Sequence of chain 18.A:
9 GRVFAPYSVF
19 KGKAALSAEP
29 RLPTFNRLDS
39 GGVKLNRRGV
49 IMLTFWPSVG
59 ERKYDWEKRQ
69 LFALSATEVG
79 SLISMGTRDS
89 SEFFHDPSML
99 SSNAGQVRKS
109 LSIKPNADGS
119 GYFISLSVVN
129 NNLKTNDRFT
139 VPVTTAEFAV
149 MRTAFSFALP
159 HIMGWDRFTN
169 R

Binding-site contacts:
Ligand atom OP1 contacts residue HIS93 of chain 18.A at 2.6 Å (h-bond).
Ligand atom C6 contacts residue PHE18 of chain 7.A at 3.5 Å (hydrophobic).
Ligand atom O2 contacts residue ARG60 of chain 7.A at 3.4 Å.
Ligand atom C6 contacts residue TRP64 of chain 7.A at 3.4 Å (hydrophobic).
Ligand atom N3 contacts residue ARG45 of chain 18.A at 3.5 Å (salt-bridge).
Ligand atom C5 contacts residue PHE18 of chain 7.A at 3.4 Å (hydrophobic).
Ligand atom O4' contacts residue TRP54 of chain 7.A at 3.5 Å (h-bond).
Ligand atom N3 contacts residue PHE92 of chain 18.A at 3.3 Å (h-bond).
Ligand atom N3 contacts residue PHE18 of chain 7.A at 3.5 Å.
Ligand atom O4' contacts residue ASP94 of chain 18.A at 3.3 Å (salt-bridge).
Ligand atom O2 contacts residue LYS21 of chain 21.A at 3.5 Å.
Ligand atom C5' contacts residue TYR62 of chain 7.A at 3.2 Å (hydrophobic).
Ligand atom N3 contacts residue LYS21 of chain 21.A at 3.1 Å (salt-bridge).
Ligand atom OP1 contacts residue LYS107 of chain 18.A at 2.8 Å (salt-bridge).
Ligand atom O4 contacts residue SER16 of chain 7.A at 3.0 Å (h-bond).
Ligand atom C1' contacts residue ASP94 of chain 18.A at 3.2 Å.
Ligand atom C2 contacts residue PHE12 of chain 7.A at 3.4 Å (hydrophobic).
Ligand atom C7 contacts residue HIS93 of chain 18.A at 3.5 Å.
Ligand atom O2 contacts residue MET97 of chain 18.A at 3.3 Å.
Ligand atom C7 contacts residue LEU36 of chain 18.A at 3.4 Å (hydrophobic).
Ligand atom OP1 contacts residue TYR62 of chain 7.A at 2.8 Å (h-bond).
Ligand atom C7 contacts residue SER25 of chain 7.A at 3.4 Å.
Ligand atom O2 contacts residue PHE12 of chain 7.A at 2.9 Å.
Ligand atom O4' contacts residue LEU98 of chain 18.A at 3.4 Å.
Ligand atom OP1 contacts residue LYS61 of chain 7.A at 3.0 Å.
Ligand atom O4' contacts residue HIS93 of chain 18.A at 3.6 Å.
Ligand atom O3' contacts residue SER38 of chain 18.A at 3.4 Å (h-bond).
Ligand atom O4 contacts residue LYS21 of chain 21.A at 3.4 Å (salt-bridge).
Ligand atom OP1 contacts residue ALA71 of chain 18.A at 3.0 Å (h-bond).
Ligand atom C5 contacts residue HIS93 of chain 18.A at 3.5 Å.
Ligand atom O4' contacts residue TRP64 of chain 7.A at 3.4 Å (h-bond).
Ligand atom C2 contacts residue PHE18 of chain 7.A at 3.5 Å (hydrophobic).
Ligand atom O4' contacts residue MET50 of chain 18.A at 3.5 Å.
Ligand atom C1' contacts residue LEU98 of chain 18.A at 3.4 Å (hydrophobic).
Ligand atom O3' contacts residue ALA71 of chain 18.A at 3.4 Å.
Ligand atom C4 contacts residue PHE18 of chain 7.A at 3.4 Å (hydrophobic).
Ligand atom O2 contacts residue ASP94 of chain 18.A at 3.0 Å (salt-bridge).
Ligand atom OP2 contacts residue LYS107 of chain 18.A at 2.6 Å (salt-bridge).
Ligand atom O2 contacts residue LEU69 of chain 18.A at 3.5 Å.
Ligand atom C4' contacts residue ASP94 of chain 18.A at 3.6 Å.

Sequence of chain 21.A:
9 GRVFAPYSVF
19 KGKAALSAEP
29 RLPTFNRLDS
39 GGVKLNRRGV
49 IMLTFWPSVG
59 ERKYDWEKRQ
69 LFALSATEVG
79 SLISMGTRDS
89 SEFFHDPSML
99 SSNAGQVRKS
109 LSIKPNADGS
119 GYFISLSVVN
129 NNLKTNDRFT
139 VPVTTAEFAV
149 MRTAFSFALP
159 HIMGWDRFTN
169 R

Sequence of chain 7.A:
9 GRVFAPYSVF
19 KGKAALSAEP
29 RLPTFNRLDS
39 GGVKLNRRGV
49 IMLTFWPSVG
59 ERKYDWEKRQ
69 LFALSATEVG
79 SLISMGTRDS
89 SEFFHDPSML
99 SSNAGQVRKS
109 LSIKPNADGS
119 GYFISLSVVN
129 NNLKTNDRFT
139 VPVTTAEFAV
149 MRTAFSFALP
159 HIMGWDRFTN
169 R

A protein and the small-molecule ligand that binds it are described below.
Small molecule (SMILES): Cc1cn([C@H]2C[C@H](O[P](=O)(O)OC[C@H]3O[C@@H](n4cc(C)c(=O)[nH]c4=O)C[C@@H]3O[P](=O)(O)OC[C@H]3O[C@@H](n4cc(C)c(=O)[nH]c4=O)C[C@@H]3O[P](=O)(O)OC[C@H]3O[C@@H](n4cc(C)c(=O)[nH]c4=O)C[C@@H]3O[P](=O)(O)OC[C@H]3O[C@@H](n4cc(C)c(=O)[nH]c4=O)C[C@@H]3O[P](=O)(O)OC[C@H]3O[C@@H](n4cc(C)c(=O)[nH]c4=O)C[C@@H]3O)[C@@H](CO[P](=O)(O)O[C@H]3C[C@H](n4cc(C)c(=O)[nH]c4=O)O[C@@H]3CO[P](=O)(O)O[C@H]3C[C@H](n4cc(C)c(=O)[nH]c4=O)O[C@@H]3CO[P](=O)(O)O[C@H]3C[C@H](n4cc(C)c(=O)[nH]c4=O)O[C@@H]3COP(=O)=O)O2)c(=O)[nH]c1=O